Sequence of chain 42.B:
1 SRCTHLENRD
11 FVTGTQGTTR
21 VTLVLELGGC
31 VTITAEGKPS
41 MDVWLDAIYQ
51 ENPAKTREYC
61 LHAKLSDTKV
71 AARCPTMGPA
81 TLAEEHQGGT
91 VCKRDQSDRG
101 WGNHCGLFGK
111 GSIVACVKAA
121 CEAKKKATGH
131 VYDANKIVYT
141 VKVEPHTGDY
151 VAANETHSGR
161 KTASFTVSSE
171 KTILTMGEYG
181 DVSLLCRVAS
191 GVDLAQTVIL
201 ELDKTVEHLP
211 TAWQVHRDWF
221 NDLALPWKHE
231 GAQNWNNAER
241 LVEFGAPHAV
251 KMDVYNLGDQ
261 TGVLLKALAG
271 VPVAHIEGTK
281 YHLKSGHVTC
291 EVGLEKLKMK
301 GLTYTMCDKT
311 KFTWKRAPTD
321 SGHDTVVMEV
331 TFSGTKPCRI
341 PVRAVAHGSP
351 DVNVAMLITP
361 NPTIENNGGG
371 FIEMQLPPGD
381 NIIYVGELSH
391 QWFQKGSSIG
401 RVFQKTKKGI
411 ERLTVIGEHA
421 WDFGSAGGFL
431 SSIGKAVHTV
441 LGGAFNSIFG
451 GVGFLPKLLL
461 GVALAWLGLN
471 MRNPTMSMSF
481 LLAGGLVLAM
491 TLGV

Binding-site contacts:
Ligand atom N2 contacts residue ASN154 of chain 42.B at 2.9 Å (h-bond).
Ligand atom C7 contacts residue ASN154 of chain 42.B at 3.3 Å.
Ligand atom C8 contacts residue ASN154 of chain 42.B at 3.4 Å.
Ligand atom C5 contacts residue ASN154 of chain 42.B at 3.7 Å.
Ligand atom O5 contacts residue ASN154 of chain 42.B at 2.4 Å (h-bond).
Ligand atom C5 contacts residue HIS104 of chain 42.A at 3.1 Å.
Ligand atom C1 contacts residue ASN154 of chain 42.B at 1.4 Å.
Ligand atom C8 contacts residue HIS104 of chain 42.A at 4.0 Å.
Ligand atom C6 contacts residue HIS104 of chain 42.A at 3.2 Å.
Ligand atom C2 contacts residue ASN154 of chain 42.B at 2.4 Å.
Ligand atom O7 contacts residue ASN154 of chain 42.B at 3.3 Å (h-bond).
Ligand atom C4 contacts residue HIS104 of chain 42.A at 4.4 Å.
Ligand atom C1 contacts residue HIS104 of chain 42.A at 3.2 Å.
Ligand atom C3 contacts residue ASN154 of chain 42.B at 3.8 Å.
Ligand atom O5 contacts residue HIS104 of chain 42.A at 3.0 Å (h-bond).
Ligand atom C4 contacts residue ASN154 of chain 42.B at 4.2 Å.

A small-molecule ligand and the protein it binds are described below.
Small molecule (SMILES): CC(=O)N[C@H]1[C@H](O[C@H]2[C@H](O)[C@@H](NC(C)=O)CO[C@@H]2CO[C@@H]2O[C@@H](C)[C@@H](O)[C@@H](O)[C@@H]2O)O[C@H](CO)[C@@H](O)[C@@H]1O

Sequence of chain 42.A:
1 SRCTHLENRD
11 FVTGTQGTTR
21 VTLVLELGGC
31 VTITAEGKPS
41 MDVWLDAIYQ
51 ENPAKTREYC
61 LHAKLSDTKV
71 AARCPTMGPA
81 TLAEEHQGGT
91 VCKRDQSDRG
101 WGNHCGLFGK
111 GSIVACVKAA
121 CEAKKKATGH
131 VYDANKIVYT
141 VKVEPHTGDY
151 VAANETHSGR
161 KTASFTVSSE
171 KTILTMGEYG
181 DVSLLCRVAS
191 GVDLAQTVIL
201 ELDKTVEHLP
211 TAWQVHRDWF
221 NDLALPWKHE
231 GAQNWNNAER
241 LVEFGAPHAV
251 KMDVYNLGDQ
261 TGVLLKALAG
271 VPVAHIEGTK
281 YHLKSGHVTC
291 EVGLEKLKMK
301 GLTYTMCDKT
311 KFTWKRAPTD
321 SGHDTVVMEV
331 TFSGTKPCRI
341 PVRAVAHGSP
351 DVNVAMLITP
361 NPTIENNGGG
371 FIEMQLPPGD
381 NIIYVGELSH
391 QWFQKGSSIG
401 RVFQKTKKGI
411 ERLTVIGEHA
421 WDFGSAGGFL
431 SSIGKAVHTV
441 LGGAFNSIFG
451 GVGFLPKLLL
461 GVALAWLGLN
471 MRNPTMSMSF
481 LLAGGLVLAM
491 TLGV